Binding-site contacts:
Ligand atom C10 contacts residue ASP358 of chain 1.E at 3.4 Å.
Ligand atom O11 contacts residue ARG311 of chain 1.E at 2.9 Å (salt-bridge).
Ligand atom O11 contacts residue ASN206 of chain 1.E at 4.4 Å.
Ligand atom O12 contacts residue ASP358 of chain 1.E at 3.2 Å (salt-bridge).
Ligand atom C07 contacts residue ARG392 of chain 1.E at 3.8 Å.
Ligand atom C01 contacts residue ILE292 of chain 1.E at 3.3 Å (hydrophobic).
Ligand atom O09 contacts residue SER210 of chain 1.E at 3.9 Å.
Ligand atom O11 contacts residue ASP358 of chain 1.E at 3.3 Å (salt-bridge).
Ligand atom C06 contacts residue SER245 of chain 1.E at 4.5 Å.
Ligand atom C05 contacts residue VAL207 of chain 1.E at 3.5 Å (hydrophobic).
Ligand atom O11 contacts residue VAL207 of chain 1.E at 3.8 Å.
Ligand atom C01 contacts residue ALA213 of chain 1.E at 3.8 Å (hydrophobic).
Ligand atom C01 contacts residue LEU290 of chain 1.E at 4.1 Å (hydrophobic).
Ligand atom O12 contacts residue ARG311 of chain 1.E at 2.9 Å (salt-bridge).
Ligand atom C04 contacts residue ALA213 of chain 1.E at 4.3 Å (hydrophobic).
Ligand atom C07 contacts residue SER245 of chain 1.E at 3.3 Å.
Ligand atom C06 contacts residue ALA213 of chain 1.E at 3.2 Å (hydrophobic).
Ligand atom C05 contacts residue ILE292 of chain 1.E at 3.8 Å (hydrophobic).
Ligand atom C03 contacts residue ARG311 of chain 1.E at 4.5 Å.
Ligand atom O08 contacts residue ALA213 of chain 1.E at 3.5 Å.
Ligand atom C06 contacts residue LEU290 of chain 1.E at 4.2 Å (hydrophobic).
Ligand atom O08 contacts residue ARG392 of chain 1.E at 2.8 Å (salt-bridge).
Ligand atom O08 contacts residue SER245 of chain 1.E at 3.7 Å.
Ligand atom C04 contacts residue ASN206 of chain 1.E at 4.3 Å.
Ligand atom O09 contacts residue SER245 of chain 1.E at 2.4 Å (h-bond).
Ligand atom O11 contacts residue TYR203 of chain 1.E at 4.3 Å.
Ligand atom O12 contacts residue SER355 of chain 1.E at 4.5 Å.
Ligand atom C06 contacts residue ILE292 of chain 1.E at 3.4 Å (hydrophobic).
Ligand atom O09 contacts residue ARG392 of chain 1.E at 4.0 Å.
Ligand atom C04 contacts residue ILE292 of chain 1.E at 3.9 Å (hydrophobic).
Ligand atom C07 contacts residue LEU290 of chain 1.E at 3.7 Å (hydrophobic).
Ligand atom C04 contacts residue VAL207 of chain 1.E at 3.3 Å (hydrophobic).
Ligand atom C03 contacts residue ILE292 of chain 1.E at 3.9 Å (hydrophobic).
Ligand atom C05 contacts residue ALA213 of chain 1.E at 3.5 Å (hydrophobic).
Ligand atom C07 contacts residue ALA213 of chain 1.E at 3.1 Å (hydrophobic).
Ligand atom O08 contacts residue LEU290 of chain 1.E at 3.0 Å.
Ligand atom C07 contacts residue ILE292 of chain 1.E at 4.1 Å (hydrophobic).
Ligand atom C02 contacts residue ILE292 of chain 1.E at 3.6 Å (hydrophobic).
Ligand atom O09 contacts residue ALA213 of chain 1.E at 3.3 Å.
Ligand atom C10 contacts residue ARG311 of chain 1.E at 3.4 Å.

Sequence of chain 1.E:
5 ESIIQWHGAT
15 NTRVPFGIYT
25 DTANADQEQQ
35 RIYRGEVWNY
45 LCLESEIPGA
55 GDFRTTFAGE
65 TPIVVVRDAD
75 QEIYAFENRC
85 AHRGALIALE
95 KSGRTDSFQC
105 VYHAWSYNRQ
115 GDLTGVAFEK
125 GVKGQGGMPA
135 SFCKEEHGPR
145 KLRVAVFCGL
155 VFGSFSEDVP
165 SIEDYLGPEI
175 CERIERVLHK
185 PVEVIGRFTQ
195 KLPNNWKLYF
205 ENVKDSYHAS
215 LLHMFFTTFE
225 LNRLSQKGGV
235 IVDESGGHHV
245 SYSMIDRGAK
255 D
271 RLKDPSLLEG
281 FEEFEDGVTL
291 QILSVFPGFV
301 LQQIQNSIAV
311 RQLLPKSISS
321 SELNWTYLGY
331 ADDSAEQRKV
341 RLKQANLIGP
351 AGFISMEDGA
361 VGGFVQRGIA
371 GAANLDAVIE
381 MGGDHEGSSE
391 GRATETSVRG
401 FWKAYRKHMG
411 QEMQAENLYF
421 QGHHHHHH

This small molecule binds to this protein.
Small molecule (SMILES): O=C(O)c1ccc(C(=O)O)cc1